Sequence of chain 1.B:
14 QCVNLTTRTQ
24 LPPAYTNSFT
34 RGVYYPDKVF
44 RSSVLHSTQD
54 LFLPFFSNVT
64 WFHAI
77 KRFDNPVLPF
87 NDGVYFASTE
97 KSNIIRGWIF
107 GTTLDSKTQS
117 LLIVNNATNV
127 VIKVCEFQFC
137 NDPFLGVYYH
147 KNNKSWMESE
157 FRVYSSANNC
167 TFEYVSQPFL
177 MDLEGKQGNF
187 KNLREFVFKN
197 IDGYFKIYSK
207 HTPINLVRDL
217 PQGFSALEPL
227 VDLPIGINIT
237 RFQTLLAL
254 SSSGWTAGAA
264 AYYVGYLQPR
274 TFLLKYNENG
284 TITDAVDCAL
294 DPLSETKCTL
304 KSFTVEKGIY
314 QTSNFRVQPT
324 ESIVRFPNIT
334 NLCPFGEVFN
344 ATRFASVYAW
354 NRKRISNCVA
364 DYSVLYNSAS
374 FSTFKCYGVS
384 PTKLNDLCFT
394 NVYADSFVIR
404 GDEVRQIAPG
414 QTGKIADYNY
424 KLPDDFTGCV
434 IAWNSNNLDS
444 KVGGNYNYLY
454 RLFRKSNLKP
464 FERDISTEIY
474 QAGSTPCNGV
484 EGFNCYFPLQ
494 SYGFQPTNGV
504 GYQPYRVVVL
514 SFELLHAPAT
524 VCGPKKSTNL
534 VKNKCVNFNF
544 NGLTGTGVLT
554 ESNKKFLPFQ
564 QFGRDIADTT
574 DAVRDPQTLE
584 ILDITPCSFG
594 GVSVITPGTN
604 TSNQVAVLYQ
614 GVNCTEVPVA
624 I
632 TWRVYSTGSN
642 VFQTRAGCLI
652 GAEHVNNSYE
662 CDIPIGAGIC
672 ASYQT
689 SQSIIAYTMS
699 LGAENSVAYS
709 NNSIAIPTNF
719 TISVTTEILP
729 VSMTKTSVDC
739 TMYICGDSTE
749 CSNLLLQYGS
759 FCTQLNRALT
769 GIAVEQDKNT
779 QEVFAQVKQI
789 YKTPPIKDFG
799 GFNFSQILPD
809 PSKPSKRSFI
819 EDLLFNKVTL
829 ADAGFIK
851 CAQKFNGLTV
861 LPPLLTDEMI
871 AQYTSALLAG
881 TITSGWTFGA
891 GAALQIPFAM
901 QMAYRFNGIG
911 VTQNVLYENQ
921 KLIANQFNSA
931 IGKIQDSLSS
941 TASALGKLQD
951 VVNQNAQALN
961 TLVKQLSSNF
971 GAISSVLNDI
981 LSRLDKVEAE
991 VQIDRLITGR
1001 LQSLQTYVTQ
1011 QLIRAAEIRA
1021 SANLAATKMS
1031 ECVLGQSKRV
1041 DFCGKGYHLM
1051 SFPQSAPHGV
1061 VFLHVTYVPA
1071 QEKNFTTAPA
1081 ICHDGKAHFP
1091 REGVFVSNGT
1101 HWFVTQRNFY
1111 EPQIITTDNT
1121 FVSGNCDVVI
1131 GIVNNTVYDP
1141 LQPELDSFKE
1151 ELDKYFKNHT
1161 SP

Binding-site contacts:
Ligand atom C5 contacts residue ASN1098 of chain 1.B at 3.7 Å.
Ligand atom C3 contacts residue THR1100 of chain 1.B at 3.8 Å.
Ligand atom C8 contacts residue HIS1101 of chain 1.B at 3.6 Å.
Ligand atom O5 contacts residue HIS1101 of chain 1.B at 4.0 Å.
Ligand atom C1 contacts residue PHE1103 of chain 1.B at 4.3 Å (hydrophobic).
Ligand atom C8 contacts residue ASN1098 of chain 1.B at 3.5 Å.
Ligand atom C1 contacts residue ASN1098 of chain 1.B at 1.5 Å.
Ligand atom C4 contacts residue HIS1101 of chain 1.B at 4.0 Å.
Ligand atom C1 contacts residue HIS1101 of chain 1.B at 3.5 Å.
Ligand atom O5 contacts residue ASN1098 of chain 1.B at 2.3 Å (h-bond).
Ligand atom N2 contacts residue THR1100 of chain 1.B at 2.9 Å (h-bond).
Ligand atom C8 contacts residue THR1100 of chain 1.B at 3.6 Å.
Ligand atom O5 contacts residue PHE1103 of chain 1.B at 3.6 Å.
Ligand atom C7 contacts residue HIS1101 of chain 1.B at 3.4 Å.
Ligand atom O7 contacts residue ASN1098 of chain 1.B at 3.2 Å (h-bond).
Ligand atom C2 contacts residue HIS1101 of chain 1.B at 4.1 Å.
Ligand atom O4 contacts residue HIS1101 of chain 1.B at 3.6 Å.
Ligand atom C6 contacts residue PHE1103 of chain 1.B at 3.9 Å (hydrophobic).
Ligand atom C1 contacts residue THR1100 of chain 1.B at 3.7 Å.
Ligand atom N2 contacts residue HIS1101 of chain 1.B at 4.3 Å.
Ligand atom C5 contacts residue HIS1101 of chain 1.B at 3.7 Å.
Ligand atom C5 contacts residue PHE1103 of chain 1.B at 4.1 Å (hydrophobic).
Ligand atom C3 contacts residue ASN1098 of chain 1.B at 3.8 Å.
Ligand atom C7 contacts residue THR1100 of chain 1.B at 3.7 Å.
Ligand atom O7 contacts residue HIS1101 of chain 1.B at 3.1 Å (h-bond).
Ligand atom C2 contacts residue THR1100 of chain 1.B at 3.6 Å.
Ligand atom C4 contacts residue ASN1098 of chain 1.B at 4.3 Å.
Ligand atom C7 contacts residue ASN1098 of chain 1.B at 3.2 Å.
Ligand atom C3 contacts residue HIS1101 of chain 1.B at 3.7 Å.
Ligand atom C8 contacts residue GLY1099 of chain 1.B at 4.5 Å.
Ligand atom C2 contacts residue ASN1098 of chain 1.B at 2.5 Å.
Ligand atom N2 contacts residue ASN1098 of chain 1.B at 3.0 Å (h-bond).

A small-molecule ligand and the protein it binds are described below.
Small molecule (SMILES): CC(=O)N[C@H]1[C@H](O[C@H]2[C@H](O)[C@@H](NC(C)=O)CO[C@@H]2CO)O[C@H](CO)[C@@H](O[C@H]2O[C@H](CO)[C@@H](O)[C@H](O)[C@@H]2O)[C@@H]1O